Sequence of chain 1.E:
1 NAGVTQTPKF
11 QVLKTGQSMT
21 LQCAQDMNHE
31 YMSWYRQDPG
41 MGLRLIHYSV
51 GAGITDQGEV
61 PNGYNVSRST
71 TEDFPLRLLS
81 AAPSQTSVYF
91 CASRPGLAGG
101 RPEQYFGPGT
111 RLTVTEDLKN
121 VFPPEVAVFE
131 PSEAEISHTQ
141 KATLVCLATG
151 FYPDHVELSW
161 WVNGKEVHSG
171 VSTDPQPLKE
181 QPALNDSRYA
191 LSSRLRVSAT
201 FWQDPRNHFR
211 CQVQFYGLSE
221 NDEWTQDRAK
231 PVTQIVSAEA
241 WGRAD

Binding-site contacts:
Ligand atom CB contacts residue THR143 of chain 1.A at 3.5 Å.
Ligand atom N contacts residue GLU63 of chain 1.A at 3.0 Å (salt-bridge).
Ligand atom CZ contacts residue SER31 of chain 1.D at 3.4 Å.
Ligand atom C contacts residue LYS66 of chain 1.A at 3.4 Å.
Ligand atom O contacts residue THR143 of chain 1.A at 2.8 Å (h-bond).
Ligand atom N contacts residue TYR7 of chain 1.A at 3.0 Å (h-bond).
Ligand atom CZ contacts residue GLU30 of chain 1.E at 3.3 Å.
Ligand atom C contacts residue TYR84 of chain 1.A at 3.4 Å (hydrophobic).
Ligand atom N contacts residue ASP77 of chain 1.A at 3.0 Å (salt-bridge).
Ligand atom CD1 contacts residue TYR159 of chain 1.A at 3.5 Å (hydrophobic).
Ligand atom CE2 contacts residue GLU30 of chain 1.E at 3.2 Å.
Ligand atom N contacts residue GLN30 of chain 1.D at 3.0 Å (h-bond).
Ligand atom O contacts residue LYS146 of chain 1.A at 3.0 Å (salt-bridge).
Ligand atom CA contacts residue TYR7 of chain 1.A at 3.5 Å (hydrophobic).
Ligand atom CA contacts residue LEU97 of chain 1.E at 3.5 Å (hydrophobic).
Ligand atom CG2 contacts residue ASP77 of chain 1.A at 3.3 Å.
Ligand atom CD1 contacts residue GLU63 of chain 1.A at 3.3 Å.
Ligand atom N contacts residue TYR99 of chain 1.A at 3.0 Å (h-bond).
Ligand atom CD2 contacts residue LEU97 of chain 1.E at 3.4 Å (hydrophobic).
Ligand atom O contacts residue LYS66 of chain 1.A at 2.5 Å (salt-bridge).
Ligand atom O contacts residue ASP93 of chain 1.D at 3.3 Å.
Ligand atom O contacts residue HIS70 of chain 1.A at 3.2 Å.
Ligand atom O contacts residue TYR159 of chain 1.A at 2.4 Å (h-bond).
Ligand atom OXT contacts residue GOL1 of chain 1.K at 2.5 Å (h-bond).
Ligand atom N contacts residue LYS66 of chain 1.A at 3.5 Å (salt-bridge).
Ligand atom CG2 contacts residue GLY99 of chain 1.E at 3.3 Å.
Ligand atom CB contacts residue TYR99 of chain 1.A at 3.4 Å (hydrophobic).
Ligand atom O contacts residue GLN30 of chain 1.D at 3.2 Å (h-bond).
Ligand atom C contacts residue GOL1 of chain 1.K at 3.5 Å.
Ligand atom O contacts residue TYR84 of chain 1.A at 2.5 Å (h-bond).
Ligand atom OXT contacts residue TYR84 of chain 1.A at 3.5 Å (h-bond).
Ligand atom C contacts residue TYR7 of chain 1.A at 3.5 Å (hydrophobic).
Ligand atom OH contacts residue GLU30 of chain 1.E at 2.6 Å (salt-bridge).
Ligand atom O contacts residue SER94 of chain 1.D at 2.9 Å (h-bond).
Ligand atom CG contacts residue GLU63 of chain 1.A at 3.5 Å.
Ligand atom N contacts residue LEU97 of chain 1.E at 3.3 Å (h-bond).
Ligand atom O contacts residue TRP147 of chain 1.A at 2.6 Å (h-bond).
Ligand atom N contacts residue TYR171 of chain 1.A at 2.7 Å (h-bond).
Ligand atom OXT contacts residue THR80 of chain 1.A at 3.4 Å.
Ligand atom CA contacts residue ASP77 of chain 1.A at 3.4 Å.

The protein below binds the small molecule below.
Small molecule (SMILES): CC(C)C[C@H](NC(=O)[C@@H](N)CC(C)C)C(=O)N[C@@H](Cc1ccccc1)C(=O)NCC(=O)N[C@@H](Cc1ccccc1)C(=O)N1CCC[C@H]1C(=O)N[C@H](C(=O)N[C@@H](Cc1ccc(O)cc1)C(=O)N[C@H](C(=O)O)C(C)C)C(C)C

Sequence of chain 1.D:
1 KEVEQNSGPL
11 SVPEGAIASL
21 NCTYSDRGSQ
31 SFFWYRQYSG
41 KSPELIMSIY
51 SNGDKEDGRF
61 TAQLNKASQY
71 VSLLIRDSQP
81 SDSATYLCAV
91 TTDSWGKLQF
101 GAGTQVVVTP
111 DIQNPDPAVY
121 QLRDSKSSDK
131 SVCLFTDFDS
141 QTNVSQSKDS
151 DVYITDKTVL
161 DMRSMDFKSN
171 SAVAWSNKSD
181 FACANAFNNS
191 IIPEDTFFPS

Sequence of chain 1.A:
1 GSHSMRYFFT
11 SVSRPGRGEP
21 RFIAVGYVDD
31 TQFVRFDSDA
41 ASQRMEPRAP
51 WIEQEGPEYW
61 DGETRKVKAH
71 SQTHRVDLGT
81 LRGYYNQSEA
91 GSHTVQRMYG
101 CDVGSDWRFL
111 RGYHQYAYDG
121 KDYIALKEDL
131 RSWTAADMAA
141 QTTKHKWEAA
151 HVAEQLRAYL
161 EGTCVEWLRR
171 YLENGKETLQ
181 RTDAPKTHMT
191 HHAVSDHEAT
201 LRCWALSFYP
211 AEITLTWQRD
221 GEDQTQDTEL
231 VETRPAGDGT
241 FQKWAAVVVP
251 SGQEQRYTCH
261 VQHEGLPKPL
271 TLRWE